This protein binds this small molecule.
Small molecule (SMILES): OC[C@H]1O[C@H](O)[C@@H](O)[C@@H](O)[C@@H]1O

Binding-site contacts:
Ligand atom O4 contacts residue THR5 of chain 1.B at 4.1 Å.
Ligand atom O2 contacts residue SER7 of chain 1.B at 3.6 Å.
Ligand atom C6 contacts residue SER7 of chain 1.B at 4.2 Å.
Ligand atom C2 contacts residue SER7 of chain 1.B at 2.4 Å.
Ligand atom C6 contacts residue THR5 of chain 1.B at 3.6 Å.
Ligand atom O4 contacts residue SER7 of chain 1.B at 4.4 Å.
Ligand atom O5 contacts residue SER7 of chain 1.B at 2.3 Å (h-bond).
Ligand atom C4 contacts residue SER7 of chain 1.B at 3.4 Å.
Ligand atom C5 contacts residue SER7 of chain 1.B at 2.8 Å.
Ligand atom C1 contacts residue SER7 of chain 1.B at 1.4 Å.
Ligand atom C5 contacts residue THR5 of chain 1.B at 4.2 Å.
Ligand atom C3 contacts residue SER7 of chain 1.B at 2.9 Å.
Ligand atom O3 contacts residue SER7 of chain 1.B at 4.2 Å.
Ligand atom C1 contacts residue GLY8 of chain 1.B at 4.3 Å.

Sequence of chain 1.B:
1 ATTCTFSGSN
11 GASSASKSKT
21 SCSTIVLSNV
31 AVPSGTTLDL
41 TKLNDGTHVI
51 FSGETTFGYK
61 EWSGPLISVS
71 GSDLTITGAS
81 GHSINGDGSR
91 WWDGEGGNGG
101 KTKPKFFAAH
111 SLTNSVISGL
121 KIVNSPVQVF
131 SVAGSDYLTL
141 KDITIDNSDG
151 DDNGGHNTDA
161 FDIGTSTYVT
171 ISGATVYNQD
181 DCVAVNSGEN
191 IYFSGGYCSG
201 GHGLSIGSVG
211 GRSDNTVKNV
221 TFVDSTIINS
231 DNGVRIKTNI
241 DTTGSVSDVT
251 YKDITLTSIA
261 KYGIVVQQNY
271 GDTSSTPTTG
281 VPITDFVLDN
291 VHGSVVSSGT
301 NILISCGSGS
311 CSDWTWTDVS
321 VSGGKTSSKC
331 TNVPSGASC